This small molecule binds to this protein.
Small molecule (SMILES): CC(C)CCC[C@@H](C)[C@H]1CC[C@H]2[C@@H]3CC=C4C[C@@H](O)CC[C@]4(C)[C@H]3CC[C@]12C

Binding-site contacts:
Ligand atom O1 contacts residue VAL481 of chain 2.A at 4.2 Å.
Ligand atom C9 contacts residue TRP355 of chain 2.A at 4.3 Å (hydrophobic).
Ligand atom C7 contacts residue PHE348 of chain 2.A at 4.1 Å (hydrophobic).
Ligand atom C3 contacts residue TRP355 of chain 2.A at 4.2 Å (hydrophobic).
Ligand atom O1 contacts residue LEU324 of chain 2.A at 4.3 Å.
Ligand atom C5 contacts residue TRP355 of chain 2.A at 3.8 Å (hydrophobic).
Ligand atom C10 contacts residue TRP355 of chain 2.A at 4.4 Å (hydrophobic).
Ligand atom C4 contacts residue SER480 of chain 2.A at 3.8 Å.
Ligand atom C16 contacts residue PHE348 of chain 2.A at 3.4 Å (hydrophobic).
Ligand atom C4 contacts residue TRP355 of chain 2.A at 4.1 Å (hydrophobic).
Ligand atom C6 contacts residue TRP355 of chain 2.A at 3.4 Å (hydrophobic).
Ligand atom C2 contacts residue TRP355 of chain 2.A at 4.4 Å (hydrophobic).
Ligand atom O1 contacts residue MET477 of chain 2.A at 3.4 Å (h-bond).
Ligand atom O1 contacts residue SER480 of chain 2.A at 3.3 Å (h-bond).
Ligand atom C23 contacts residue PHE345 of chain 2.A at 3.9 Å (hydrophobic).
Ligand atom C3 contacts residue MET477 of chain 2.A at 4.5 Å (hydrophobic).
Ligand atom C7 contacts residue TRP355 of chain 2.A at 4.0 Å (hydrophobic).
Ligand atom C3 contacts residue SER480 of chain 2.A at 3.5 Å.
Ligand atom C15 contacts residue PHE348 of chain 2.A at 3.2 Å (hydrophobic).
Ligand atom C2 contacts residue ILE325 of chain 2.A at 4.4 Å (hydrophobic).
Ligand atom C4 contacts residue LEU324 of chain 2.A at 4.4 Å (hydrophobic).
Ligand atom C19 contacts residue ILE325 of chain 2.A at 3.6 Å (hydrophobic).
Ligand atom C4 contacts residue VAL481 of chain 2.A at 3.7 Å (hydrophobic).
Ligand atom C1 contacts residue TRP355 of chain 2.A at 3.9 Å (hydrophobic).

Sequence of chain 2.A:
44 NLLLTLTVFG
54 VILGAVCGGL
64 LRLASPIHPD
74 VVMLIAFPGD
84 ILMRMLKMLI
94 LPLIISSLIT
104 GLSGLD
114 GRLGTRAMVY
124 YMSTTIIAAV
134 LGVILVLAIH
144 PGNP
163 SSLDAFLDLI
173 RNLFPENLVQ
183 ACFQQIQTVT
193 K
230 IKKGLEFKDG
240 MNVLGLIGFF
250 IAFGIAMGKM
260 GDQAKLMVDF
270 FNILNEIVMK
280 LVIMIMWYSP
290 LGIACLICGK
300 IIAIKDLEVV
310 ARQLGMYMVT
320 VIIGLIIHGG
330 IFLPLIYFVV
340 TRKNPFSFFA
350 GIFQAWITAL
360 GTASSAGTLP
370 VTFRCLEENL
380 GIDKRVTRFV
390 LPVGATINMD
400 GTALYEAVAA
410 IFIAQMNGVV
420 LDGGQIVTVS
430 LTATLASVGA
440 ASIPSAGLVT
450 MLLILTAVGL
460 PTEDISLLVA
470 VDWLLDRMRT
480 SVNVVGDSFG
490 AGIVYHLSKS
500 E